Sequence of chain 1.A:
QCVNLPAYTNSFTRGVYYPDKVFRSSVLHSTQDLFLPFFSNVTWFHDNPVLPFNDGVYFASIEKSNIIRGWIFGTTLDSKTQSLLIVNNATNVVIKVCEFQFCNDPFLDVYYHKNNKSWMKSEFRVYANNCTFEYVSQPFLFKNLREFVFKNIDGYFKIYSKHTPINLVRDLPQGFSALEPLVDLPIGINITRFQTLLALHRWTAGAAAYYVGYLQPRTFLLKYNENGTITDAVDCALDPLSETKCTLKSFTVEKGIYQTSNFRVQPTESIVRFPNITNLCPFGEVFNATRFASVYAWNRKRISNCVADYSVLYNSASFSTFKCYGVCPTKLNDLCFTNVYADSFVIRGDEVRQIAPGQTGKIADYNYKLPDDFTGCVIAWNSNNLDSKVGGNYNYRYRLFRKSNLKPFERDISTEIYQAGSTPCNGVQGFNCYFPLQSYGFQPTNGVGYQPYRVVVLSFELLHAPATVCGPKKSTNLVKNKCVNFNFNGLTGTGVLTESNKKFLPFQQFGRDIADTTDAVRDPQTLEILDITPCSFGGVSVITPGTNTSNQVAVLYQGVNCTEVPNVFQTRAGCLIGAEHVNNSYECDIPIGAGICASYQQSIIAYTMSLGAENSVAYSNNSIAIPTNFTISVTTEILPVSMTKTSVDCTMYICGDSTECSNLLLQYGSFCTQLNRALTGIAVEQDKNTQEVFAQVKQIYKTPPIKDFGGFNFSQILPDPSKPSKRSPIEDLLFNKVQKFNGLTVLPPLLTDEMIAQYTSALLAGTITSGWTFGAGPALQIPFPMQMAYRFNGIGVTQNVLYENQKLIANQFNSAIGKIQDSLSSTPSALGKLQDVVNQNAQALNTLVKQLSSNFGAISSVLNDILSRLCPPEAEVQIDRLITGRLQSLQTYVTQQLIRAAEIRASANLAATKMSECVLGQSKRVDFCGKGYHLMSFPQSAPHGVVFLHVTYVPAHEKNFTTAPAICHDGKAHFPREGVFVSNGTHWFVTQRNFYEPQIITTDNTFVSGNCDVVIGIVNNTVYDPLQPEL

A protein and the small-molecule ligand that binds it are described below.
Small molecule (SMILES): CC(=O)N[C@@H]1[C@@H](O)[C@H](O)[C@@H](CO)O[C@H]1O

Binding-site contacts:
Ligand atom C1 contacts residue ASN331 of chain 1.A at 1.5 Å.
Ligand atom C1 contacts residue GLN580 of chain 1.A at 4.0 Å.
Ligand atom O3 contacts residue GLN580 of chain 1.A at 4.3 Å.
Ligand atom C2 contacts residue GLN580 of chain 1.A at 3.5 Å.
Ligand atom O6 contacts residue ASN331 of chain 1.A at 4.3 Å.
Ligand atom C3 contacts residue GLN580 of chain 1.A at 4.0 Å.
Ligand atom N2 contacts residue ASN331 of chain 1.A at 2.9 Å (h-bond).
Ligand atom O5 contacts residue GLN580 of chain 1.A at 3.4 Å (h-bond).
Ligand atom C6 contacts residue GLN580 of chain 1.A at 4.1 Å.
Ligand atom O7 contacts residue ASN331 of chain 1.A at 3.7 Å.
Ligand atom O4 contacts residue LEU582 of chain 1.A at 4.0 Å.
Ligand atom C4 contacts residue ASN331 of chain 1.A at 4.3 Å.
Ligand atom O5 contacts residue PRO579 of chain 1.A at 4.4 Å.
Ligand atom C7 contacts residue ASN331 of chain 1.A at 3.5 Å.
Ligand atom O6 contacts residue PRO579 of chain 1.A at 4.2 Å.
Ligand atom C5 contacts residue ASN331 of chain 1.A at 3.8 Å.
Ligand atom O5 contacts residue ASN331 of chain 1.A at 2.5 Å (h-bond).
Ligand atom O6 contacts residue LEU582 of chain 1.A at 4.1 Å.
Ligand atom C6 contacts residue LEU582 of chain 1.A at 3.6 Å (hydrophobic).
Ligand atom O7 contacts residue GLN580 of chain 1.A at 4.2 Å.
Ligand atom C5 contacts residue GLN580 of chain 1.A at 3.8 Å.
Ligand atom C2 contacts residue ASN331 of chain 1.A at 2.5 Å.
Ligand atom C4 contacts residue GLN580 of chain 1.A at 3.4 Å.
Ligand atom C3 contacts residue ASN331 of chain 1.A at 3.9 Å.